A protein and the small-molecule ligand that binds it are described below.
Small molecule (SMILES): CC(=O)N[C@H]1[C@H](O[C@H]2[C@H](O)[C@@H](NC(C)=O)CO[C@@H]2CO)O[C@H](CO)[C@@H](O[C@@H]2O[C@H](CO[C@H]3O[C@H](CO[C@H]4O[C@H](CO)[C@@H](O)[C@H](O)[C@@H]4O)[C@@H](O)[C@H](O[C@H]4O[C@H](CO)[C@@H](O)[C@H](O)[C@@H]4O[C@H]4O[C@H](CO)[C@@H](O)[C@H](O)[C@@H]4O)[C@@H]3O)[C@@H](O)[C@H](O[C@H]3O[C@H](CO)[C@@H](O)[C@H](O)[C@@H]3O)[C@@H]2O)[C@@H]1O

Binding-site contacts:
Ligand atom O6 contacts residue ASN79 of chain 1.A at 3.9 Å.
Ligand atom C7 contacts residue ASN37 of chain 1.A at 3.3 Å.
Ligand atom C8 contacts residue PHE75 of chain 1.A at 3.3 Å (hydrophobic).
Ligand atom O4 contacts residue TYR128 of chain 1.C at 2.9 Å (h-bond).
Ligand atom C8 contacts residue MET252 of chain 1.A at 3.8 Å (hydrophobic).
Ligand atom C6 contacts residue ASN71 of chain 1.D at 3.9 Å.
Ligand atom O4 contacts residue GLY292 of chain 1.A at 3.3 Å (h-bond).
Ligand atom O4 contacts residue ASN125 of chain 1.C at 3.4 Å (h-bond).
Ligand atom C2 contacts residue ASN37 of chain 1.A at 2.5 Å.
Ligand atom N2 contacts residue PHE251 of chain 1.A at 3.6 Å.
Ligand atom C7 contacts residue PHE251 of chain 1.A at 3.7 Å (hydrophobic).
Ligand atom O3 contacts residue ASN125 of chain 1.C at 3.0 Å (h-bond).
Ligand atom O6 contacts residue PHE251 of chain 1.A at 3.2 Å.
Ligand atom N2 contacts residue ASN37 of chain 1.A at 3.0 Å (h-bond).
Ligand atom C2 contacts residue ARG293 of chain 1.A at 3.9 Å.
Ligand atom C4 contacts residue GLY292 of chain 1.A at 3.8 Å.
Ligand atom O7 contacts residue SER74 of chain 1.A at 3.7 Å.
Ligand atom O6 contacts residue GLY85 of chain 1.D at 2.9 Å (h-bond).
Ligand atom O4 contacts residue ASN49 of chain 1.D at 3.5 Å (h-bond).
Ligand atom O7 contacts residue ASN37 of chain 1.A at 3.2 Å (h-bond).
Ligand atom O3 contacts residue PHE251 of chain 1.A at 3.6 Å.
Ligand atom C1 contacts residue ASN37 of chain 1.A at 1.5 Å.
Ligand atom O3 contacts residue PHE126 of chain 1.C at 3.5 Å.
Ligand atom O6 contacts residue ASN71 of chain 1.D at 3.1 Å (h-bond).
Ligand atom O4 contacts residue ARG293 of chain 1.A at 3.9 Å.
Ligand atom O3 contacts residue ARG293 of chain 1.A at 2.7 Å (salt-bridge).
Ligand atom O2 contacts residue PHE126 of chain 1.C at 3.4 Å.
Ligand atom C3 contacts residue ASN125 of chain 1.C at 3.6 Å.
Ligand atom C8 contacts residue PHE251 of chain 1.A at 3.5 Å (hydrophobic).
Ligand atom C1 contacts residue LYS498 of chain 1.A at 3.8 Å.
Ligand atom C3 contacts residue ASN37 of chain 1.A at 3.9 Å.
Ligand atom O6 contacts residue TYR128 of chain 1.C at 3.7 Å.
Ligand atom C3 contacts residue ARG293 of chain 1.A at 3.4 Å.
Ligand atom O4 contacts residue SER86 of chain 1.D at 3.5 Å.
Ligand atom O7 contacts residue PRO253 of chain 1.A at 3.5 Å.
Ligand atom O6 contacts residue ASP76 of chain 1.A at 3.8 Å.
Ligand atom C5 contacts residue ASN37 of chain 1.A at 3.8 Å.
Ligand atom C8 contacts residue PRO253 of chain 1.A at 3.6 Å (hydrophobic).
Ligand atom O5 contacts residue ASN37 of chain 1.A at 2.5 Å (h-bond).
Ligand atom C6 contacts residue GLY85 of chain 1.D at 3.6 Å.

Sequence of chain 1.A:
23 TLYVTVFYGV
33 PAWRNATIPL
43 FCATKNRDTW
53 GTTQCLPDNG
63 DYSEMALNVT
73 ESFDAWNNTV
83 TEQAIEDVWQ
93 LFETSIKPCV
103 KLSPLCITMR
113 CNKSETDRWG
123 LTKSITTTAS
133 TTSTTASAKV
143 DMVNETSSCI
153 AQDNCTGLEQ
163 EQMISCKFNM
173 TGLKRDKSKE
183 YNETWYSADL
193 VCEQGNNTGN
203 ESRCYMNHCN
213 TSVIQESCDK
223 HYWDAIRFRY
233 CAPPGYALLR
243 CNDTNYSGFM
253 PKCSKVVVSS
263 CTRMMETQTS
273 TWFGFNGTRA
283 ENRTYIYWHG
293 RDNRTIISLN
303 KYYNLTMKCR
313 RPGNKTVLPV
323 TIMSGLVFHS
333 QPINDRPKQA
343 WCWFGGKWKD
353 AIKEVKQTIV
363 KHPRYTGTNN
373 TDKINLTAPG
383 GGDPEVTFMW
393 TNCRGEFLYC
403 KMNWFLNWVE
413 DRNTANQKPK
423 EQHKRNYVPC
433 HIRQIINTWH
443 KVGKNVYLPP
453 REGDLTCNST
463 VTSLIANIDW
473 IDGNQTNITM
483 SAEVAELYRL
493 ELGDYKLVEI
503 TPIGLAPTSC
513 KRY

Sequence of chain 1.D:
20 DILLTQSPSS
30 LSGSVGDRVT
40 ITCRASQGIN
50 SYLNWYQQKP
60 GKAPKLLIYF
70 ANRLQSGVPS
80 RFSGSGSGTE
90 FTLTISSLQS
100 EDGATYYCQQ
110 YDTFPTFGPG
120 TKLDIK

Sequence of chain 1.C:
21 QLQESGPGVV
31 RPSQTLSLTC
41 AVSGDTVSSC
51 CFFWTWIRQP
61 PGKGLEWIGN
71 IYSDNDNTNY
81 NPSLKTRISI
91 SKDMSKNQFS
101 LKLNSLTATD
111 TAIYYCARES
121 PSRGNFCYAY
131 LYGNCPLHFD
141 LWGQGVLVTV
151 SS